The protein below binds the small molecule below.
Small molecule (SMILES): O=C(c1cccc(F)c1)[C@H]1CNC[C@@H]1c1ccc2c(=O)[nH]cnc2c1

Sequence of chain 1.A:
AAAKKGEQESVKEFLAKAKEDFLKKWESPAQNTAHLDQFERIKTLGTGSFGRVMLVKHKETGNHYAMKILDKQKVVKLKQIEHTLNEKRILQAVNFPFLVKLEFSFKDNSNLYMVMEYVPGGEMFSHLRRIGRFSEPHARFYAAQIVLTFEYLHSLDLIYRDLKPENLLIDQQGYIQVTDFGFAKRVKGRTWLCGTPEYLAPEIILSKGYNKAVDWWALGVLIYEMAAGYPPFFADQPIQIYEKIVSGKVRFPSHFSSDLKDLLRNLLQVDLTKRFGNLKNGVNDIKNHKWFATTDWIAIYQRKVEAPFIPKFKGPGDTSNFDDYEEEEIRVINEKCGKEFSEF

Binding-site contacts:
Ligand atom O09 contacts residue VAL58 of chain 1.A at 3.4 Å.
Ligand atom C05 contacts residue GLY53 of chain 1.A at 3.5 Å.
Ligand atom N12 contacts residue ASP185 of chain 1.A at 2.7 Å (salt-bridge).
Ligand atom C24 contacts residue GLU122 of chain 1.A at 3.4 Å.
Ligand atom C02 contacts residue LYS73 of chain 1.A at 3.5 Å.
Ligand atom O22 contacts residue TYR123 of chain 1.A at 3.5 Å.
Ligand atom O22 contacts residue ALA71 of chain 1.A at 3.3 Å.
Ligand atom C04 contacts residue THR52 of chain 1.A at 3.6 Å.
Ligand atom N25 contacts residue THR184 of chain 1.A at 2.8 Å (h-bond).
Ligand atom N12 contacts residue GLU171 of chain 1.A at 3.0 Å (salt-bridge).
Ligand atom C11 contacts residue ASP185 of chain 1.A at 3.1 Å.
Ligand atom F01 contacts residue LYS73 of chain 1.A at 2.9 Å.
Ligand atom C05 contacts residue THR52 of chain 1.A at 3.4 Å.
Ligand atom C19 contacts residue PHE328 of chain 1.A at 3.6 Å (hydrophobic).
Ligand atom O09 contacts residue THR52 of chain 1.A at 3.5 Å (h-bond).
Ligand atom C07 contacts residue ASP185 of chain 1.A at 3.6 Å.
Ligand atom C24 contacts residue THR184 of chain 1.A at 3.6 Å.
Ligand atom C16 contacts residue THR184 of chain 1.A at 3.8 Å.
Ligand atom C18 contacts residue LEU174 of chain 1.A at 3.4 Å (hydrophobic).
Ligand atom C13 contacts residue GLU171 of chain 1.A at 3.5 Å.
Ligand atom N23 contacts residue ALA71 of chain 1.A at 3.2 Å.
Ligand atom C10 contacts residue ASP185 of chain 1.A at 3.2 Å.
Ligand atom N23 contacts residue GLU122 of chain 1.A at 2.7 Å (salt-bridge).
Ligand atom C13 contacts residue ASP185 of chain 1.A at 3.5 Å.
Ligand atom C04 contacts residue ARG57 of chain 1.A at 3.8 Å.
Ligand atom C21 contacts residue ALA71 of chain 1.A at 3.2 Å (hydrophobic).
Ligand atom O22 contacts residue VAL124 of chain 1.A at 3.2 Å (h-bond).
Ligand atom C17 contacts residue LEU174 of chain 1.A at 3.6 Å (hydrophobic).
Ligand atom C04 contacts residue GLY56 of chain 1.A at 3.8 Å.
Ligand atom C21 contacts residue GLU122 of chain 1.A at 3.7 Å.
Ligand atom O09 contacts residue GLY51 of chain 1.A at 3.0 Å.
Ligand atom C05 contacts residue VAL58 of chain 1.A at 3.7 Å (hydrophobic).
Ligand atom C03 contacts residue LYS73 of chain 1.A at 3.5 Å.
Ligand atom N25 contacts residue MET121 of chain 1.A at 3.6 Å.
Ligand atom C08 contacts residue VAL58 of chain 1.A at 3.5 Å (hydrophobic).
Ligand atom C13 contacts residue GLU128 of chain 1.A at 3.4 Å.
Ligand atom C24 contacts residue MET121 of chain 1.A at 3.7 Å (hydrophobic).
Ligand atom C04 contacts residue GLY53 of chain 1.A at 3.3 Å.
Ligand atom C21 contacts residue LEU174 of chain 1.A at 3.5 Å (hydrophobic).
Ligand atom C06 contacts residue VAL58 of chain 1.A at 3.6 Å (hydrophobic).